The small molecule below binds the protein below.
Small molecule (SMILES): O=c1[nH]cnc2c([C@@H]3N[C@H](CO)[C@@H](O)[C@H]3O)c[nH]c12

Sequence of chain 3.A:
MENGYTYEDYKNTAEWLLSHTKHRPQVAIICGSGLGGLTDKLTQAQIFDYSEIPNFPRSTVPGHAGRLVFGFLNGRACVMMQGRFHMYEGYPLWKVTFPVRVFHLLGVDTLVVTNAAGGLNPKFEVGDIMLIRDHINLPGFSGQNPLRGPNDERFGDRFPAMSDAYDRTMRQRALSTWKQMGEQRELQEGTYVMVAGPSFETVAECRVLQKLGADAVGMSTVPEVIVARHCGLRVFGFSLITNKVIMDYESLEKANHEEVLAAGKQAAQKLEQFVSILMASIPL

Binding-site contacts:
Ligand atom O5' contacts residue MET219 of chain 3.A at 3.8 Å.
Ligand atom C8 contacts residue ALA117 of chain 3.A at 3.8 Å (hydrophobic).
Ligand atom O6 contacts residue ASN243 of chain 3.A at 2.8 Å (h-bond).
Ligand atom O5' contacts residue PHE200 of chain 3.A at 3.2 Å.
Ligand atom N3 contacts residue MET219 of chain 3.A at 3.5 Å.
Ligand atom C2' contacts residue ALA116 of chain 3.A at 3.8 Å (hydrophobic).
Ligand atom C2' contacts residue PO41 of chain 3.B at 3.2 Å.
Ligand atom O5' contacts residue PHE159 of chain 2.A at 3.8 Å.
Ligand atom O2' contacts residue PO41 of chain 3.B at 2.4 Å (h-bond).
Ligand atom N7 contacts residue ALA117 of chain 3.A at 3.7 Å.
Ligand atom N7 contacts residue ASN243 of chain 3.A at 2.9 Å (h-bond).
Ligand atom C4' contacts residue PO41 of chain 3.B at 2.9 Å.
Ligand atom N7 contacts residue GLY118 of chain 3.A at 3.3 Å (h-bond).
Ligand atom N1 contacts residue GLU201 of chain 3.A at 2.6 Å (salt-bridge).
Ligand atom N1 contacts residue PHE200 of chain 3.A at 3.6 Å.
Ligand atom C6 contacts residue PHE200 of chain 3.A at 3.6 Å (hydrophobic).
Ligand atom C1' contacts residue PO41 of chain 3.B at 3.0 Å.
Ligand atom C8 contacts residue THR242 of chain 3.A at 3.7 Å.
Ligand atom N4' contacts residue PO41 of chain 3.B at 2.6 Å (h-bond).
Ligand atom C6 contacts residue GLU201 of chain 3.A at 3.6 Å.
Ligand atom C4 contacts residue VAL217 of chain 3.A at 3.4 Å (hydrophobic).
Ligand atom O6 contacts residue VAL245 of chain 3.A at 3.5 Å.
Ligand atom O6 contacts residue GLY118 of chain 3.A at 3.6 Å.
Ligand atom C5 contacts residue VAL217 of chain 3.A at 3.8 Å (hydrophobic).
Ligand atom O3' contacts residue PO41 of chain 3.B at 3.1 Å (h-bond).
Ligand atom C2 contacts residue VAL217 of chain 3.A at 3.4 Å (hydrophobic).
Ligand atom C5' contacts residue HIS257 of chain 3.A at 3.5 Å.
Ligand atom N7 contacts residue THR242 of chain 3.A at 3.7 Å.
Ligand atom C2 contacts residue GLU201 of chain 3.A at 3.3 Å.
Ligand atom O2' contacts residue ALA116 of chain 3.A at 3.0 Å (h-bond).
Ligand atom N3 contacts residue VAL217 of chain 3.A at 3.2 Å (h-bond).
Ligand atom C3' contacts residue PO41 of chain 3.B at 3.3 Å.
Ligand atom O6 contacts residue GLU201 of chain 3.A at 3.8 Å.
Ligand atom C5 contacts residue ASN243 of chain 3.A at 3.8 Å.
Ligand atom C2 contacts residue MET219 of chain 3.A at 3.6 Å (hydrophobic).
Ligand atom C1' contacts residue ALA116 of chain 3.A at 3.7 Å (hydrophobic).
Ligand atom C5 contacts residue PHE200 of chain 3.A at 3.6 Å (hydrophobic).
Ligand atom N1 contacts residue VAL217 of chain 3.A at 3.7 Å.
Ligand atom C5 contacts residue GLY118 of chain 3.A at 3.4 Å.
Ligand atom C8 contacts residue ASN243 of chain 3.A at 3.8 Å.

Sequence of chain 2.A:
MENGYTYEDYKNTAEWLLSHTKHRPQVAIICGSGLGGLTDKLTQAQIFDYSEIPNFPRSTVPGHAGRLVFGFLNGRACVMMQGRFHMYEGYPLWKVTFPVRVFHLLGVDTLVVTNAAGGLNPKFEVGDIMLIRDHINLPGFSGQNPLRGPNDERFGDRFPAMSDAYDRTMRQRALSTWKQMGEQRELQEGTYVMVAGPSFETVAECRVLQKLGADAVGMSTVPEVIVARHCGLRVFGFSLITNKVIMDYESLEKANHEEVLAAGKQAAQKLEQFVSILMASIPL